Binding-site contacts:
Ligand atom C7 contacts residue ASN697 of chain 1.C at 3.3 Å.
Ligand atom O5 contacts residue ASN697 of chain 1.C at 2.4 Å (h-bond).
Ligand atom O7 contacts residue ASN697 of chain 1.C at 3.3 Å (h-bond).
Ligand atom C4 contacts residue LEU902 of chain 1.C at 4.2 Å (hydrophobic).
Ligand atom N2 contacts residue ASN697 of chain 1.C at 2.9 Å (h-bond).
Ligand atom C2 contacts residue ASN697 of chain 1.C at 2.5 Å.
Ligand atom C5 contacts residue ASN697 of chain 1.C at 3.7 Å.
Ligand atom C4 contacts residue ASN697 of chain 1.C at 4.2 Å.
Ligand atom C3 contacts residue LEU902 of chain 1.C at 4.2 Å (hydrophobic).
Ligand atom C8 contacts residue ASN697 of chain 1.C at 4.0 Å.
Ligand atom O7 contacts residue LEU902 of chain 1.C at 4.4 Å.
Ligand atom C6 contacts residue LEU902 of chain 1.C at 4.2 Å (hydrophobic).
Ligand atom C1 contacts residue LEU902 of chain 1.C at 4.2 Å (hydrophobic).
Ligand atom C5 contacts residue LEU902 of chain 1.C at 3.8 Å (hydrophobic).
Ligand atom C3 contacts residue ASN697 of chain 1.C at 3.8 Å.
Ligand atom C6 contacts residue GLN906 of chain 1.C at 4.4 Å.
Ligand atom C1 contacts residue ASN697 of chain 1.C at 1.4 Å.
Ligand atom O4 contacts residue LEU902 of chain 1.C at 3.6 Å.

Sequence of chain 1.C:
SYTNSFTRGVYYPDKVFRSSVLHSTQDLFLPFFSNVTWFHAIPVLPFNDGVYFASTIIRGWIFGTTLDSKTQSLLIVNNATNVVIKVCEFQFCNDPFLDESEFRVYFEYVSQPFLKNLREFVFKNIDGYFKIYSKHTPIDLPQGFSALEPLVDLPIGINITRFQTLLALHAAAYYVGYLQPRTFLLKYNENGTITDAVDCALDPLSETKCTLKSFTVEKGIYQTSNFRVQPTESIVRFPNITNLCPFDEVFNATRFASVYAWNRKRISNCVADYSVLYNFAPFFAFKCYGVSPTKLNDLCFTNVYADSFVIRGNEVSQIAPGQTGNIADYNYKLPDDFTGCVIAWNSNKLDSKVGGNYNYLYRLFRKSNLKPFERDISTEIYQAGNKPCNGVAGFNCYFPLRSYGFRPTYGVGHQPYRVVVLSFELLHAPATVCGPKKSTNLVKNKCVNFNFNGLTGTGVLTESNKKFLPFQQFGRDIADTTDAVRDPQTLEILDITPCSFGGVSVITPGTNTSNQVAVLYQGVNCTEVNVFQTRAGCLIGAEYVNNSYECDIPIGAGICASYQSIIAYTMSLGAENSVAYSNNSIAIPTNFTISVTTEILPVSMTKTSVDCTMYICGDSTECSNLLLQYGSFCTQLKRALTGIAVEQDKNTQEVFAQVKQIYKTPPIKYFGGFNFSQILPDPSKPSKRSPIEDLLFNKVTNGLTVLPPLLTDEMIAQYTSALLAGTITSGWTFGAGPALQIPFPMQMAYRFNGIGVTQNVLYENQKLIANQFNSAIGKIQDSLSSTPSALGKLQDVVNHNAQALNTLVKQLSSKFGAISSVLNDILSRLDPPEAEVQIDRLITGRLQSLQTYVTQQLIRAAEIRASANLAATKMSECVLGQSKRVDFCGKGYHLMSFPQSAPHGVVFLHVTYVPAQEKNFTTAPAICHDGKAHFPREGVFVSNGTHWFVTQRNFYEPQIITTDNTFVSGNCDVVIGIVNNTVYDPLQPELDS

This protein binds this small molecule.
Small molecule (SMILES): CC(=O)N[C@H]1[C@H](O[C@H]2[C@H](O)[C@@H](NC(C)=O)CO[C@@H]2CO)O[C@H](CO)[C@@H](O)[C@@H]1O